Binding-site contacts:
Ligand atom C1B contacts residue VAL203 of chain 2.D at 3.8 Å (hydrophobic).
Ligand atom C6B contacts residue CYS181 of chain 2.D at 3.8 Å (hydrophobic).
Ligand atom C3 contacts residue TYR85 of chain 2.D at 3.4 Å (hydrophobic).
Ligand atom C5B contacts residue ALA180 of chain 2.D at 3.7 Å (hydrophobic).
Ligand atom C2D contacts residue GLN182 of chain 2.D at 3.9 Å.
Ligand atom C5P contacts residue GLU83 of chain 2.D at 3.8 Å.
Ligand atom C2P contacts residue PHE162 of chain 2.D at 3.6 Å (hydrophobic).
Ligand atom C4B contacts residue GLY206 of chain 2.D at 3.4 Å.
Ligand atom C6P contacts residue GLU83 of chain 2.D at 3.0 Å.
Ligand atom C3P contacts residue PHE162 of chain 2.D at 3.5 Å (hydrophobic).
Ligand atom N1P contacts residue GLU83 of chain 2.D at 3.7 Å.
Ligand atom C1D contacts residue GLY206 of chain 2.D at 3.8 Å.
Ligand atom C2B contacts residue GLN182 of chain 2.D at 3.9 Å.
Ligand atom N2A contacts residue ASP179 of chain 2.D at 2.6 Å (salt-bridge).
Ligand atom N1A contacts residue GLY216 of chain 2.D at 3.1 Å.
Ligand atom C1A contacts residue ASP179 of chain 2.D at 3.4 Å.
Ligand atom C6P contacts residue THR84 of chain 2.D at 3.6 Å.
Ligand atom C2B contacts residue CYS181 of chain 2.D at 3.9 Å (hydrophobic).
Ligand atom N1A contacts residue ASP179 of chain 2.D at 2.9 Å (salt-bridge).
Ligand atom C2D contacts residue GLY208 of chain 2.D at 3.8 Å.
Ligand atom C1D contacts residue GLN182 of chain 2.D at 3.7 Å.
Ligand atom C1A contacts residue ALA180 of chain 2.D at 3.2 Å (hydrophobic).
Ligand atom C5D contacts residue GLY206 of chain 2.D at 3.6 Å.
Ligand atom C6B contacts residue VAL203 of chain 2.D at 3.6 Å (hydrophobic).
Ligand atom N2A contacts residue GLY208 of chain 2.D at 3.3 Å (h-bond).
Ligand atom C1B contacts residue CYS181 of chain 2.D at 3.4 Å (hydrophobic).
Ligand atom N1A contacts residue ALA180 of chain 2.D at 3.6 Å.
Ligand atom C1B contacts residue SER185 of chain 2.D at 3.2 Å.
Ligand atom C6D contacts residue GLN182 of chain 2.D at 3.8 Å.
Ligand atom C1D contacts residue GLY208 of chain 2.D at 3.5 Å.
Ligand atom C3P contacts residue TRP205 of chain 2.D at 3.4 Å (hydrophobic).
Ligand atom N2A contacts residue ALA180 of chain 2.D at 3.0 Å (h-bond).
Ligand atom C2P contacts residue TRP205 of chain 2.D at 3.5 Å (hydrophobic).
Ligand atom C1D contacts residue CYS209 of chain 2.D at 3.8 Å (hydrophobic).
Ligand atom C6D contacts residue GLY206 of chain 2.D at 3.5 Å.
Ligand atom C4B contacts residue GLY208 of chain 2.D at 3.5 Å.
Ligand atom C6P contacts residue TYR85 of chain 2.D at 3.9 Å (hydrophobic).
Ligand atom C2B contacts residue SER185 of chain 2.D at 3.4 Å.
Ligand atom N1P contacts residue THR84 of chain 2.D at 3.3 Å (h-bond).
Ligand atom C3B contacts residue GLY206 of chain 2.D at 3.7 Å.

Sequence of chain 2.D:
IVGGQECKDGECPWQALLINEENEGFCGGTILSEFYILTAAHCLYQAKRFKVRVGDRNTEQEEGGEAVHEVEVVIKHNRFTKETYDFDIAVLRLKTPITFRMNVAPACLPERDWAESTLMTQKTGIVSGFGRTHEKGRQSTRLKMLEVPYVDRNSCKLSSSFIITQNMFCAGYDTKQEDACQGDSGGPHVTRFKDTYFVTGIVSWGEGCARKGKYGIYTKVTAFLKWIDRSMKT

A small-molecule ligand and the protein it binds are described below.
Small molecule (SMILES): N=C(N)c1cccc(-c2cccc([C@H](CCCNc3ccncc3)C(=O)O)c2)c1